Sequence of chain 1.A:
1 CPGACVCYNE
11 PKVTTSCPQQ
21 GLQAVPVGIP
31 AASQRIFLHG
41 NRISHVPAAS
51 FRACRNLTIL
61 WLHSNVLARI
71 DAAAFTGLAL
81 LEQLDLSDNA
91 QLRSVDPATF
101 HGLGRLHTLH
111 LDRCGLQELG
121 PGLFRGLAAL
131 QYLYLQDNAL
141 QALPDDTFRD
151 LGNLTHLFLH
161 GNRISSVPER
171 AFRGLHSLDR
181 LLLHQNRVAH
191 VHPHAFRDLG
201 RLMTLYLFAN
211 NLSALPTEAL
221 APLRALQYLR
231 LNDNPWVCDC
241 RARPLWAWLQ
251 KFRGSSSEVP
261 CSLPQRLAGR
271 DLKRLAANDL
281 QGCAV

This protein binds this small molecule.
Small molecule (SMILES): CC(=O)N[C@@H]1[C@@H](O)[C@H](O)[C@@H](CO)O[C@H]1O

Binding-site contacts:
Ligand atom C5 contacts residue ASN56 of chain 1.A at 3.6 Å.
Ligand atom O1 contacts residue ASN56 of chain 1.A at 2.5 Å (h-bond).
Ligand atom C6 contacts residue ASN56 of chain 1.A at 3.6 Å.
Ligand atom O6 contacts residue ASN56 of chain 1.A at 4.3 Å.
Ligand atom O5 contacts residue ASN56 of chain 1.A at 2.5 Å (h-bond).
Ligand atom O6 contacts residue ALA32 of chain 1.A at 3.4 Å.
Ligand atom C1 contacts residue ASN56 of chain 1.A at 3.4 Å.